This small molecule binds to this protein.
Small molecule (SMILES): COc1cc(Br)c(OC)cc1N

Sequence of chain 1.A:
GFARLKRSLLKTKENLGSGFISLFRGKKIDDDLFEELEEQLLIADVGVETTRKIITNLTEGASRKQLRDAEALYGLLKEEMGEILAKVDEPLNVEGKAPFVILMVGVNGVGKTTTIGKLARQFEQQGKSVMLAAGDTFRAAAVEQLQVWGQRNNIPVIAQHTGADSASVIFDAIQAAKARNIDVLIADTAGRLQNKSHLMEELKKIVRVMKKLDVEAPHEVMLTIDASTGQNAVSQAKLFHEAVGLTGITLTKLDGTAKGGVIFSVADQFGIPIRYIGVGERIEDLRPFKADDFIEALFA

Binding-site contacts:
Ligand atom OAJ contacts residue LYS212 of chain 1.A at 2.7 Å (salt-bridge).
Ligand atom NAI contacts residue LYS205 of chain 1.A at 4.4 Å.
Ligand atom BR contacts residue SER168 of chain 1.A at 4.3 Å.
Ligand atom CAF contacts residue VAL209 of chain 1.A at 4.2 Å (hydrophobic).
Ligand atom OAB contacts residue ASP165 of chain 1.A at 3.1 Å (salt-bridge).
Ligand atom CAD contacts residue SER168 of chain 1.A at 4.4 Å.
Ligand atom OAB contacts residue LYS205 of chain 1.A at 4.0 Å.
Ligand atom CAC contacts residue VAL209 of chain 1.A at 4.1 Å (hydrophobic).
Ligand atom CAD contacts residue VAL209 of chain 1.A at 4.4 Å (hydrophobic).
Ligand atom CAC contacts residue ASP165 of chain 1.A at 3.8 Å.
Ligand atom CAG contacts residue VAL209 of chain 1.A at 4.0 Å (hydrophobic).
Ligand atom BR contacts residue VAL209 of chain 1.A at 4.5 Å.
Ligand atom BR contacts residue PHE171 of chain 1.A at 4.2 Å.
Ligand atom CAA contacts residue ASP165 of chain 1.A at 3.7 Å.
Ligand atom CAE contacts residue VAL209 of chain 1.A at 4.2 Å (hydrophobic).
Ligand atom CAG contacts residue LYS212 of chain 1.A at 3.2 Å.
Ligand atom CAK contacts residue LYS212 of chain 1.A at 3.1 Å.
Ligand atom CAA contacts residue LYS205 of chain 1.A at 4.4 Å.
Ligand atom NAI contacts residue VAL209 of chain 1.A at 4.4 Å.
Ligand atom CAD contacts residue ASP165 of chain 1.A at 3.7 Å.
Ligand atom CAH contacts residue VAL209 of chain 1.A at 3.9 Å (hydrophobic).
Ligand atom CAH contacts residue LYS212 of chain 1.A at 4.4 Å.
Ligand atom CAF contacts residue LYS212 of chain 1.A at 3.3 Å.